Binding-site contacts:
Ligand atom C2 contacts residue ASN238 of chain 1.B at 2.3 Å.
Ligand atom C5 contacts residue ASN238 of chain 1.B at 3.7 Å.
Ligand atom C3 contacts residue ASN238 of chain 1.B at 3.7 Å.
Ligand atom C4 contacts residue ASN238 of chain 1.B at 4.1 Å.
Ligand atom O7 contacts residue ASN238 of chain 1.B at 3.4 Å (h-bond).
Ligand atom C7 contacts residue ASN238 of chain 1.B at 3.5 Å.
Ligand atom O5 contacts residue ASN238 of chain 1.B at 2.4 Å (h-bond).
Ligand atom N2 contacts residue ASN238 of chain 1.B at 2.9 Å (h-bond).
Ligand atom C1 contacts residue ASN238 of chain 1.B at 1.4 Å.
Ligand atom O6 contacts residue ALA243 of chain 1.B at 4.0 Å.

Sequence of chain 1.B:
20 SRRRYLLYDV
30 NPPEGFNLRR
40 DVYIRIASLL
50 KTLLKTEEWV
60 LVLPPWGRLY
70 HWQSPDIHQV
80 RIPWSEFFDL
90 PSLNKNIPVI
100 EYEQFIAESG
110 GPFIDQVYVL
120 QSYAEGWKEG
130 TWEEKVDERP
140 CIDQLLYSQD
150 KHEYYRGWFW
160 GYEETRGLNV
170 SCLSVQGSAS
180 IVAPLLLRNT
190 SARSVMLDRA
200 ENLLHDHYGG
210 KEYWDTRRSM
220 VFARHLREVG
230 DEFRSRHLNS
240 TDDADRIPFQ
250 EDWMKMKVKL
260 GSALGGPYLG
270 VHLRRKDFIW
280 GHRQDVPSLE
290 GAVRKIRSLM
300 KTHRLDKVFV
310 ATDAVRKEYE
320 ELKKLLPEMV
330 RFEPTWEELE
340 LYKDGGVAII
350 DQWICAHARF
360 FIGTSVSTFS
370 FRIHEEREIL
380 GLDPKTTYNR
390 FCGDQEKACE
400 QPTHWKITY

A protein and the small-molecule ligand that binds it are described below.
Small molecule (SMILES): CC(=O)N[C@@H]1[C@@H](O)[C@H](O)[C@@H](CO)O[C@H]1O